A protein and the small-molecule ligand that binds it are described below.
Small molecule (SMILES): CC(=O)Nc1ccc(O)cc1

Binding-site contacts:
Ligand atom C6 contacts residue ALA14 of chain 1.D at 4.3 Å (hydrophobic).
Ligand atom C5 contacts residue CYS11 of chain 1.C at 3.1 Å (hydrophobic).
Ligand atom O4 contacts residue SER9 of chain 1.C at 3.7 Å.
Ligand atom C2 contacts residue LEU11 of chain 1.D at 3.9 Å (hydrophobic).
Ligand atom N contacts residue HIS10 of chain 1.D at 4.2 Å.
Ligand atom C3 contacts residue CYS6 of chain 1.C at 3.4 Å (hydrophobic).
Ligand atom C2 contacts residue HIS10 of chain 1.D at 4.4 Å.
Ligand atom O4 contacts residue CYS11 of chain 1.C at 3.0 Å (h-bond).
Ligand atom C4 contacts residue CYS11 of chain 1.C at 3.8 Å (hydrophobic).
Ligand atom N contacts residue ALA14 of chain 1.D at 4.0 Å.
Ligand atom O4 contacts residue ILE10 of chain 1.C at 3.4 Å.
Ligand atom C4 contacts residue ILE10 of chain 1.C at 4.2 Å (hydrophobic).
Ligand atom C6 contacts residue LEU16 of chain 1.C at 4.1 Å (hydrophobic).
Ligand atom C4 contacts residue LEU11 of chain 1.D at 4.1 Å (hydrophobic).
Ligand atom C4 contacts residue CYS6 of chain 1.C at 3.4 Å (hydrophobic).
Ligand atom O4 contacts residue CYS6 of chain 1.C at 2.5 Å (h-bond).
Ligand atom C1 contacts residue ALA14 of chain 1.D at 4.3 Å (hydrophobic).
Ligand atom C contacts residue ALA14 of chain 1.D at 4.4 Å (hydrophobic).
Ligand atom C6 contacts residue CYS11 of chain 1.C at 4.0 Å (hydrophobic).
Ligand atom C3 contacts residue LEU11 of chain 1.D at 3.5 Å (hydrophobic).
Ligand atom C5 contacts residue LEU16 of chain 1.C at 4.0 Å (hydrophobic).
Ligand atom O4 contacts residue LEU11 of chain 1.D at 4.4 Å.

Sequence of chain 1.D:
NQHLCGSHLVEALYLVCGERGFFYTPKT

Sequence of chain 1.C:
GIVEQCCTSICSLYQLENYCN